A protein and the small-molecule ligand that binds it are described below.
Small molecule (SMILES): O=C(NCCN1CCC(n2c(=O)[nH]c3cc(Cl)ccc32)CC1)c1ccc(F)cc1

Binding-site contacts:
Ligand atom C11 contacts residue GLY393 of chain 1.B at 3.2 Å.
Ligand atom C26 contacts residue TRP71 of chain 1.B at 3.4 Å (hydrophobic).
Ligand atom C17 contacts residue TRP226 of chain 1.B at 3.4 Å (hydrophobic).
Ligand atom CL contacts residue LEU145 of chain 1.B at 3.4 Å.
Ligand atom C01 contacts residue ARG484 of chain 1.B at 3.6 Å.
Ligand atom C27 contacts residue TRP71 of chain 1.B at 3.8 Å (hydrophobic).
Ligand atom C01 contacts residue ASP491 of chain 1.B at 3.1 Å.
Ligand atom C04 contacts residue HIS149 of chain 1.B at 3.4 Å.
Ligand atom C23 contacts residue GLY393 of chain 1.B at 3.8 Å.
Ligand atom C16 contacts residue TRP226 of chain 1.B at 3.6 Å (hydrophobic).
Ligand atom C08 contacts residue HIS463 of chain 1.B at 3.8 Å.
Ligand atom C21 contacts residue LEU116 of chain 1.B at 3.8 Å (hydrophobic).
Ligand atom C12 contacts residue TRP247 of chain 1.B at 3.7 Å (hydrophobic).
Ligand atom O05 contacts residue GLN349 of chain 1.B at 2.9 Å (h-bond).
Ligand atom O05 contacts residue ASN480 of chain 1.B at 3.0 Å (h-bond).
Ligand atom O05 contacts residue HIS149 of chain 1.B at 3.2 Å (h-bond).
Ligand atom C14 contacts residue ARG171 of chain 1.B at 3.5 Å.
Ligand atom O15 contacts residue ARG171 of chain 1.B at 2.3 Å (salt-bridge).
Ligand atom F20 contacts residue LEU116 of chain 1.B at 2.9 Å.
Ligand atom C14 contacts residue TRP226 of chain 1.B at 3.8 Å (hydrophobic).
Ligand atom O05 contacts residue PHE350 of chain 1.B at 3.6 Å.
Ligand atom C11 contacts residue LEU221 of chain 1.B at 3.6 Å (hydrophobic).
Ligand atom CL contacts residue ALA147 of chain 1.B at 3.4 Å.
Ligand atom CL contacts residue ARG484 of chain 1.B at 2.9 Å.
Ligand atom C24 contacts residue GLN349 of chain 1.B at 3.3 Å.
Ligand atom C12 contacts residue LEU221 of chain 1.B at 3.6 Å (hydrophobic).
Ligand atom N13 contacts residue LEU221 of chain 1.B at 3.6 Å.
Ligand atom N03 contacts residue HIS149 of chain 1.B at 3.5 Å.
Ligand atom C23 contacts residue GLN349 of chain 1.B at 3.1 Å.
Ligand atom N10 contacts residue GLN349 of chain 1.B at 2.9 Å (h-bond).
Ligand atom C12 contacts residue ARG171 of chain 1.B at 3.8 Å.
Ligand atom C19 contacts residue LEU116 of chain 1.B at 3.4 Å (hydrophobic).
Ligand atom C18 contacts residue TRP226 of chain 1.B at 3.6 Å (hydrophobic).
Ligand atom O15 contacts residue TRP71 of chain 1.B at 3.2 Å.
Ligand atom C21 contacts residue ASP225 of chain 1.B at 3.7 Å.
Ligand atom F20 contacts residue GLY117 of chain 1.B at 3.3 Å.
Ligand atom C24 contacts residue PHE350 of chain 1.B at 3.7 Å (hydrophobic).
Ligand atom N10 contacts residue TYR461 of chain 1.B at 3.8 Å.
Ligand atom C28 contacts residue ARG484 of chain 1.B at 3.7 Å.
Ligand atom C17 contacts residue TRP72 of chain 1.B at 3.4 Å (hydrophobic).

Sequence of chain 1.B:
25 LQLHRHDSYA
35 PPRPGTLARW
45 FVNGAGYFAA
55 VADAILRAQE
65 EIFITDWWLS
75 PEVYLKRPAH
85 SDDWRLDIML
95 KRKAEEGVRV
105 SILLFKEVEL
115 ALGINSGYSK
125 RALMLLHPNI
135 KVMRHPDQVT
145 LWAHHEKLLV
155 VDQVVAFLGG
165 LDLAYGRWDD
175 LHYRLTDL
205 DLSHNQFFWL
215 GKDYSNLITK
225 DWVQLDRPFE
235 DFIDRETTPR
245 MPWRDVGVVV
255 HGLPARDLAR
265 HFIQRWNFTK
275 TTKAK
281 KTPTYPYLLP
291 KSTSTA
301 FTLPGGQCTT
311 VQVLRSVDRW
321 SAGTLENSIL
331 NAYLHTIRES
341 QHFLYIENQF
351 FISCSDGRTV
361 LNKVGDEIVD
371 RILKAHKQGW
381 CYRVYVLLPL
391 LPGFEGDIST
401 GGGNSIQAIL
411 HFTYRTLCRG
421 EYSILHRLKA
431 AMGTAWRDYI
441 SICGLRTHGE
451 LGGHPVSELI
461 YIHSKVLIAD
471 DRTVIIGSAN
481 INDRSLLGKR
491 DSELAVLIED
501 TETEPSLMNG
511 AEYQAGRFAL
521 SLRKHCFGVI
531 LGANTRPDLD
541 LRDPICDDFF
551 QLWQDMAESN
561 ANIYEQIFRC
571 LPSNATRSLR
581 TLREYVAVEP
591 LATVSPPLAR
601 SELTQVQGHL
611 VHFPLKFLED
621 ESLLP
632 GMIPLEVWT